The protein below binds the small molecule below.
Small molecule (SMILES): CC(=O)N[C@H]1[C@H](O[C@H]2[C@H](O)[C@@H](NC(C)=O)CO[C@@H]2CO)O[C@H](CO)[C@@H](O)[C@@H]1O

Binding-site contacts:
Ligand atom C1 contacts residue ASN248 of chain 1.A at 1.5 Å.
Ligand atom O7 contacts residue TRP154 of chain 1.A at 4.3 Å.
Ligand atom O7 contacts residue ASN248 of chain 1.A at 3.2 Å (h-bond).
Ligand atom C5 contacts residue ASN248 of chain 1.A at 3.4 Å.
Ligand atom O6 contacts residue ASN248 of chain 1.A at 4.5 Å.
Ligand atom C1 contacts residue TRP154 of chain 1.A at 3.8 Å (hydrophobic).
Ligand atom C8 contacts residue TRP154 of chain 1.A at 3.7 Å (hydrophobic).
Ligand atom C8 contacts residue ARG151 of chain 1.A at 4.4 Å.
Ligand atom C6 contacts residue ASN248 of chain 1.A at 4.4 Å.
Ligand atom O5 contacts residue TRP154 of chain 1.A at 3.6 Å.
Ligand atom C5 contacts residue TRP154 of chain 1.A at 3.6 Å (hydrophobic).
Ligand atom C6 contacts residue TRP154 of chain 1.A at 3.7 Å (hydrophobic).
Ligand atom C4 contacts residue ASN248 of chain 1.A at 4.2 Å.
Ligand atom O5 contacts residue ASN248 of chain 1.A at 2.0 Å (h-bond).
Ligand atom C2 contacts residue ASN248 of chain 1.A at 2.8 Å.
Ligand atom C3 contacts residue ASN248 of chain 1.A at 4.0 Å.
Ligand atom C7 contacts residue TRP154 of chain 1.A at 4.1 Å (hydrophobic).
Ligand atom C7 contacts residue ASN248 of chain 1.A at 3.8 Å.
Ligand atom N2 contacts residue ASN248 of chain 1.A at 3.6 Å (h-bond).

Sequence of chain 1.A:
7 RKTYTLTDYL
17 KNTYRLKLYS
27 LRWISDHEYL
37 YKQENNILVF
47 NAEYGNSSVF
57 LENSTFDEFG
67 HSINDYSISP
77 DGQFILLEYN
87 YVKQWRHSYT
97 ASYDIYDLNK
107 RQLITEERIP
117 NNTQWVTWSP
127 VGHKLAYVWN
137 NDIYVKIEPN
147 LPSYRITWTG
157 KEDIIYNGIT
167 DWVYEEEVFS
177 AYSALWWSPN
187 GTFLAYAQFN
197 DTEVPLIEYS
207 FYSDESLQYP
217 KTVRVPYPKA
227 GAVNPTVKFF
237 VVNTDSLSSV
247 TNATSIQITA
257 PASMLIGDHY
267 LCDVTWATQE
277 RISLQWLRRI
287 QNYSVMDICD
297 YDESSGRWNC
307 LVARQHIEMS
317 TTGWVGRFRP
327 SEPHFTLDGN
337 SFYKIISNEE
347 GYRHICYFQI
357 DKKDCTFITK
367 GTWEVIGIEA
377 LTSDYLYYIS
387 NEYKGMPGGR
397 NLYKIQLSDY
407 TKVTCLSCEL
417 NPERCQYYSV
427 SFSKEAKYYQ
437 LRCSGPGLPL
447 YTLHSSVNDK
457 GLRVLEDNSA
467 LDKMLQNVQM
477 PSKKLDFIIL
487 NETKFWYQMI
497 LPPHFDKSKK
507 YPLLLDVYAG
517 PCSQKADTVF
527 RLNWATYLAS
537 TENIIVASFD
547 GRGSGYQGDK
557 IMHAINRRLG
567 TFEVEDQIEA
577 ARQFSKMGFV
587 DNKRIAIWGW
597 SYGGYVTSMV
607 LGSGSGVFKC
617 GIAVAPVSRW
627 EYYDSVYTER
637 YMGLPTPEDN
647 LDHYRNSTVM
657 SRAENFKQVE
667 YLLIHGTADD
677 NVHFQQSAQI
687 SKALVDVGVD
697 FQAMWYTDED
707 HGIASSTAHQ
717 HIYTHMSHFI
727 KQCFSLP